Binding-site contacts:
Ligand atom C4 contacts residue THR100 of chain 1.A at 3.5 Å.
Ligand atom O6 contacts residue GLN57 of chain 1.A at 2.7 Å (h-bond).
Ligand atom O3 contacts residue THR100 of chain 1.A at 3.6 Å.
Ligand atom C4 contacts residue CA1 of chain 1.P at 3.4 Å.
Ligand atom C6 contacts residue GLN57 of chain 1.A at 3.7 Å.
Ligand atom C4 contacts residue ASP96 of chain 1.A at 3.5 Å.
Ligand atom O5 contacts residue GLN57 of chain 1.A at 3.2 Å (h-bond).
Ligand atom O6 contacts residue ASP103 of chain 1.A at 3.5 Å (salt-bridge).
Ligand atom C6 contacts residue ASP96 of chain 1.A at 3.5 Å.
Ligand atom C1 contacts residue GLU44 of chain 1.A at 3.1 Å.
Ligand atom O4 contacts residue TYR38 of chain 1.A at 3.1 Å (h-bond).
Ligand atom C1 contacts residue TYR38 of chain 1.A at 4.0 Å (hydrophobic).
Ligand atom O3 contacts residue CA1 of chain 1.P at 2.4 Å.
Ligand atom C3 contacts residue CA1 of chain 1.P at 3.4 Å.
Ligand atom O5 contacts residue TYR38 of chain 1.A at 3.7 Å.
Ligand atom C3 contacts residue TYR38 of chain 1.A at 3.6 Å (hydrophobic).
Ligand atom C3 contacts residue ASP41 of chain 1.A at 3.2 Å.
Ligand atom O6 contacts residue GLU44 of chain 1.A at 3.8 Å.
Ligand atom O2 contacts residue ASP103 of chain 1.A at 3.4 Å (salt-bridge).
Ligand atom O4 contacts residue ASP96 of chain 1.A at 2.6 Å (salt-bridge).
Ligand atom C6 contacts residue ILE61 of chain 1.A at 3.6 Å (hydrophobic).
Ligand atom O4 contacts residue CA1 of chain 1.P at 2.5 Å.
Ligand atom C4 contacts residue GLU44 of chain 1.A at 3.3 Å.
Ligand atom C2 contacts residue GLU44 of chain 1.A at 3.1 Å.
Ligand atom O2 contacts residue GLU44 of chain 1.A at 2.6 Å (salt-bridge).
Ligand atom O6 contacts residue ILE61 of chain 1.A at 3.7 Å.
Ligand atom O4 contacts residue GLU44 of chain 1.A at 2.7 Å (salt-bridge).
Ligand atom C3 contacts residue ASP103 of chain 1.A at 3.7 Å.
Ligand atom C6 contacts residue GLN57 of chain 1.A at 3.8 Å.
Ligand atom C6 contacts residue VAL97 of chain 1.A at 3.8 Å (hydrophobic).
Ligand atom O2 contacts residue GLY39 of chain 1.A at 3.8 Å.
Ligand atom O3 contacts residue ASP41 of chain 1.A at 2.7 Å (salt-bridge).
Ligand atom C5 contacts residue GLN57 of chain 1.A at 4.0 Å.
Ligand atom O4 contacts residue GLN57 of chain 1.A at 3.2 Å (h-bond).
Ligand atom C2 contacts residue TYR38 of chain 1.A at 3.3 Å (hydrophobic).
Ligand atom O3 contacts residue TYR38 of chain 1.A at 3.1 Å (h-bond).
Ligand atom O4 contacts residue THR100 of chain 1.A at 3.4 Å (h-bond).
Ligand atom O2 contacts residue TYR38 of chain 1.A at 3.9 Å.
Ligand atom O3 contacts residue ASP103 of chain 1.A at 2.6 Å (salt-bridge).
Ligand atom O3 contacts residue GLU44 of chain 1.A at 3.8 Å.

This small molecule binds to this protein.
Small molecule (SMILES): OC[C@H]1O[C@H](OC[C@H]2O[C@H](O[C@]3(CO)O[C@H](CO)[C@@H](O)[C@@H]3O)[C@H](O)[C@@H](O)[C@@H]2O)[C@H](O)[C@@H](O)[C@H]1O

Sequence of chain 1.A:
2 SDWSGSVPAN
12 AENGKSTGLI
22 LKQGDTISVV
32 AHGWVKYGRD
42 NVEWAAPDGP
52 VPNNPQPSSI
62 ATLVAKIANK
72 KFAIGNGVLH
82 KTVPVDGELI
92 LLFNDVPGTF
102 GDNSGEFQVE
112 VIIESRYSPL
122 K